Sequence of chain 1.F:
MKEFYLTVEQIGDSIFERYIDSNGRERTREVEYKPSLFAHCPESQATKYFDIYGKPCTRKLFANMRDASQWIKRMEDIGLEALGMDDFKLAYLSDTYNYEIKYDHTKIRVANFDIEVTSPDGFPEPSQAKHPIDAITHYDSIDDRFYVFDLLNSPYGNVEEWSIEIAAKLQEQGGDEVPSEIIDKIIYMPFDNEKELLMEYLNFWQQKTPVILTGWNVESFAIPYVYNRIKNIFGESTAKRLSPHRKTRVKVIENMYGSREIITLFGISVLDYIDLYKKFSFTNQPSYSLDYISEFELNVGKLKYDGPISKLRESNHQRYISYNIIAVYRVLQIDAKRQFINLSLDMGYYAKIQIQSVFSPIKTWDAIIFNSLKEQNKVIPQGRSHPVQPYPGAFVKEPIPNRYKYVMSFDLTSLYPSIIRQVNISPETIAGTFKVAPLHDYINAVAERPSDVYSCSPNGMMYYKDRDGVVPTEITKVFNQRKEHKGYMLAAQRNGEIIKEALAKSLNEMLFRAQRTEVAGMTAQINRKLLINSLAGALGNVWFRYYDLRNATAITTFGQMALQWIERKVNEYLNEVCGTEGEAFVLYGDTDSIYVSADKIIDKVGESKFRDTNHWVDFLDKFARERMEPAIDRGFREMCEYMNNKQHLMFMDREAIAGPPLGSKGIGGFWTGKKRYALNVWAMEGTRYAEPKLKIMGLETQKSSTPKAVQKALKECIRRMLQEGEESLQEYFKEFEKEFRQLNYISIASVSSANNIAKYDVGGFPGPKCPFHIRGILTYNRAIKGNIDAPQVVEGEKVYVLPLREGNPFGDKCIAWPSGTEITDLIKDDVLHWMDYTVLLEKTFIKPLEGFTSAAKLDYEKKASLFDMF

Binding-site contacts:
Ligand atom C6 contacts residue PHE38 of chain 1.F at 3.8 Å (hydrophobic).
Ligand atom C8 contacts residue SER36 of chain 1.F at 3.1 Å.
Ligand atom C6 contacts residue PHE370 of chain 1.F at 3.5 Å (hydrophobic).
Ligand atom N3 contacts residue PHE38 of chain 1.F at 3.8 Å.
Ligand atom N7 contacts residue GLY84 of chain 1.F at 3.4 Å.
Ligand atom O2A contacts residue ARG59 of chain 1.F at 3.8 Å.
Ligand atom O2A contacts residue TYR49 of chain 1.F at 2.6 Å (h-bond).
Ligand atom N3A contacts residue TYR49 of chain 1.F at 3.6 Å (h-bond).
Ligand atom O1B contacts residue TYR49 of chain 1.F at 3.2 Å (h-bond).
Ligand atom C5 contacts residue MET85 of chain 1.F at 3.7 Å (hydrophobic).
Ligand atom N2 contacts residue LYS378 of chain 1.F at 3.6 Å.
Ligand atom O2B contacts residue ASN377 of chain 1.F at 3.4 Å (h-bond).
Ligand atom N7 contacts residue SER36 of chain 1.F at 3.9 Å.
Ligand atom C2' contacts residue ASP95 of chain 1.F at 3.6 Å.
Ligand atom N7 contacts residue PHE370 of chain 1.F at 3.7 Å.
Ligand atom C4 contacts residue PHE38 of chain 1.F at 3.5 Å (hydrophobic).
Ligand atom C5 contacts residue PHE370 of chain 1.F at 3.4 Å (hydrophobic).
Ligand atom N7 contacts residue MET85 of chain 1.F at 2.6 Å (h-bond).
Ligand atom C1' contacts residue SER36 of chain 1.F at 3.7 Å.
Ligand atom N1 contacts residue LYS378 of chain 1.F at 3.2 Å (salt-bridge).
Ligand atom C4' contacts residue SER36 of chain 1.F at 3.9 Å.
Ligand atom C3' contacts residue ASP95 of chain 1.F at 3.4 Å.
Ligand atom O6 contacts residue PHE370 of chain 1.F at 3.8 Å.
Ligand atom O6 contacts residue VAL379 of chain 1.F at 3.5 Å.
Ligand atom PA contacts residue TYR49 of chain 1.F at 3.5 Å.
Ligand atom O4' contacts residue SER36 of chain 1.F at 3.2 Å.
Ligand atom N1 contacts residue VAL379 of chain 1.F at 3.9 Å.
Ligand atom N9 contacts residue SER36 of chain 1.F at 3.5 Å (h-bond).
Ligand atom O5' contacts residue TYR49 of chain 1.F at 3.9 Å.
Ligand atom O6 contacts residue MET85 of chain 1.F at 3.9 Å.
Ligand atom C4 contacts residue PHE370 of chain 1.F at 3.9 Å (hydrophobic).
Ligand atom O6 contacts residue GLY84 of chain 1.F at 3.3 Å.
Ligand atom O3' contacts residue ASP95 of chain 1.F at 2.3 Å (salt-bridge).
Ligand atom C5' contacts residue ARG59 of chain 1.F at 3.8 Å.
Ligand atom C5 contacts residue PHE38 of chain 1.F at 3.5 Å (hydrophobic).
Ligand atom C5 contacts residue GLY84 of chain 1.F at 4.0 Å.
Ligand atom C8 contacts residue MET85 of chain 1.F at 3.5 Å (hydrophobic).
Ligand atom C2 contacts residue LYS378 of chain 1.F at 3.9 Å.
Ligand atom N2 contacts residue LYS374 of chain 1.F at 3.6 Å.
Ligand atom O6 contacts residue ILE380 of chain 1.F at 3.1 Å (h-bond).

The protein below binds the small molecule below.
Small molecule (SMILES): Nc1nc2c(ncn2[C@H]2C[C@H](O)[C@@H](CO[P](=O)(O)N[P](=O)(O)OP(=O)(O)O)O2)c(=O)[nH]1